Binding-site contacts:
Ligand atom O7 contacts residue ASN48 of chain 1.OA at 4.3 Å.
Ligand atom C2 contacts residue ASN60 of chain 1.OA at 2.5 Å.
Ligand atom C8 contacts residue ASN60 of chain 1.OA at 3.7 Å.
Ligand atom C8 contacts residue SER49 of chain 1.OA at 3.5 Å.
Ligand atom O7 contacts residue THR47 of chain 1.OA at 4.3 Å.
Ligand atom N2 contacts residue ASN60 of chain 1.OA at 2.9 Å (h-bond).
Ligand atom C4 contacts residue GLU105 of chain 1.OA at 4.3 Å.
Ligand atom C5 contacts residue ASN60 of chain 1.OA at 3.7 Å.
Ligand atom C6 contacts residue GLU105 of chain 1.OA at 3.6 Å.
Ligand atom O7 contacts residue ASN60 of chain 1.OA at 4.3 Å.
Ligand atom O5 contacts residue ASN60 of chain 1.OA at 2.4 Å (h-bond).
Ligand atom O5 contacts residue THR103 of chain 1.OA at 4.0 Å.
Ligand atom C1 contacts residue ASN60 of chain 1.OA at 1.4 Å.
Ligand atom C4 contacts residue ASN60 of chain 1.OA at 4.3 Å.
Ligand atom C5 contacts residue GLU105 of chain 1.OA at 3.0 Å.
Ligand atom O6 contacts residue GLU105 of chain 1.OA at 3.0 Å (salt-bridge).
Ligand atom C1 contacts residue GLU105 of chain 1.OA at 3.2 Å.
Ligand atom C7 contacts residue ASN60 of chain 1.OA at 3.4 Å.
Ligand atom C3 contacts residue ASN60 of chain 1.OA at 3.8 Å.
Ligand atom O5 contacts residue GLU105 of chain 1.OA at 2.9 Å (salt-bridge).

A protein and the small-molecule ligand that binds it are described below.
Small molecule (SMILES): CC(=O)N[C@H]1[C@H](O[C@H]2[C@H](O)[C@@H](NC(C)=O)CO[C@@H]2CO)O[C@H](CO)[C@@H](O)[C@@H]1O

Sequence of chain 1.OA:
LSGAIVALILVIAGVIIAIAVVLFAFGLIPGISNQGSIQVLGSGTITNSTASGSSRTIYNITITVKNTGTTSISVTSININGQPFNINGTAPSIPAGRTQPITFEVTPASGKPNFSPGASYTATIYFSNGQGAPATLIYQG